Sequence of chain 1.A:
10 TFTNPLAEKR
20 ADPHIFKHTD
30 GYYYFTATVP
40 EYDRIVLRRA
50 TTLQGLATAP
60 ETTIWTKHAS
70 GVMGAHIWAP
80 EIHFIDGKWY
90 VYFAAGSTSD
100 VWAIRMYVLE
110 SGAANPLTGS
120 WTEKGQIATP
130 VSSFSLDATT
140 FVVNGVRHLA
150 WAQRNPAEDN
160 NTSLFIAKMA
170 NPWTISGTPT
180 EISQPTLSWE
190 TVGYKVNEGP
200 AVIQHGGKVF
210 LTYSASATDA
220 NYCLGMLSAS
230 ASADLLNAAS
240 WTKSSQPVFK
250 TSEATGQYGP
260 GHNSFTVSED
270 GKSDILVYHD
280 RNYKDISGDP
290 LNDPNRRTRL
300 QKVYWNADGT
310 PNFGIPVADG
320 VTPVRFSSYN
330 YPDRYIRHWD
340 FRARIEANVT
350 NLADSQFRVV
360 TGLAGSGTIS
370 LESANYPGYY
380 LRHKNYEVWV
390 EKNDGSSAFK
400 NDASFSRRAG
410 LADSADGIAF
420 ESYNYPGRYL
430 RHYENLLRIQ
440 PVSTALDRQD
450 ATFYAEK

This small molecule binds to this protein.
Small molecule (SMILES): OC[C@@H]1O[C@@H](OC[C@@H]2O[C@@H](O)[C@H](O)[C@H]2O)[C@H](O)[C@H]1O

Binding-site contacts:
Ligand atom C4 contacts residue ASN160 of chain 1.A at 3.5 Å.
Ligand atom C5 contacts residue ASN160 of chain 1.A at 3.7 Å.
Ligand atom C1 contacts residue TYR193 of chain 1.A at 3.9 Å (hydrophobic).
Ligand atom C5 contacts residue TRP101 of chain 1.A at 3.9 Å (hydrophobic).
Ligand atom O4 contacts residue TRP101 of chain 1.A at 3.7 Å.
Ligand atom C2 contacts residue ASN160 of chain 1.A at 3.4 Å.
Ligand atom O3 contacts residue VAL195 of chain 1.A at 3.5 Å.
Ligand atom O3 contacts residue TYR193 of chain 1.A at 4.2 Å.
Ligand atom C1 contacts residue ASN160 of chain 1.A at 3.6 Å.
Ligand atom O3 contacts residue ASN160 of chain 1.A at 2.8 Å (h-bond).
Ligand atom O5 contacts residue TYR193 of chain 1.A at 4.0 Å.
Ligand atom C1 contacts residue PHE133 of chain 1.A at 4.4 Å (hydrophobic).
Ligand atom O5 contacts residue THR217 of chain 1.A at 4.4 Å.
Ligand atom C3 contacts residue ASN160 of chain 1.A at 3.7 Å.
Ligand atom O2 contacts residue ALA216 of chain 1.A at 4.2 Å.
Ligand atom C1 contacts residue TRP101 of chain 1.A at 3.5 Å (hydrophobic).
Ligand atom O3 contacts residue GLU197 of chain 1.A at 4.2 Å.
Ligand atom C3 contacts residue GLU197 of chain 1.A at 3.8 Å.
Ligand atom O4 contacts residue ASN160 of chain 1.A at 3.6 Å.
Ligand atom C5 contacts residue TRP77 of chain 1.A at 3.9 Å (hydrophobic).
Ligand atom C4 contacts residue TYR193 of chain 1.A at 4.3 Å (hydrophobic).
Ligand atom O3 contacts residue PHE133 of chain 1.A at 4.2 Å.
Ligand atom C3 contacts residue VAL195 of chain 1.A at 3.8 Å (hydrophobic).
Ligand atom O4 contacts residue PHE133 of chain 1.A at 4.4 Å.
Ligand atom O2 contacts residue TYR193 of chain 1.A at 3.6 Å.
Ligand atom O5 contacts residue ASN160 of chain 1.A at 2.7 Å (h-bond).
Ligand atom O5 contacts residue AHR1 of chain 1.G at 2.3 Å (h-bond).
Ligand atom C4 contacts residue PHE133 of chain 1.A at 4.2 Å (hydrophobic).
Ligand atom O2 contacts residue VAL195 of chain 1.A at 4.0 Å.
Ligand atom C4 contacts residue TRP101 of chain 1.A at 4.3 Å (hydrophobic).
Ligand atom O2 contacts residue TRP101 of chain 1.A at 3.8 Å.
Ligand atom O5 contacts residue GLU197 of chain 1.A at 3.2 Å (salt-bridge).
Ligand atom C5 contacts residue LEU135 of chain 1.A at 4.3 Å (hydrophobic).
Ligand atom C5 contacts residue AHR1 of chain 1.G at 3.5 Å.
Ligand atom C2 contacts residue TYR193 of chain 1.A at 3.7 Å (hydrophobic).
Ligand atom C5 contacts residue TYR193 of chain 1.A at 3.9 Å (hydrophobic).
Ligand atom O1 contacts residue PHE133 of chain 1.A at 4.0 Å.
Ligand atom C5 contacts residue GLU197 of chain 1.A at 3.8 Å.
Ligand atom C2 contacts residue VAL195 of chain 1.A at 3.8 Å (hydrophobic).
Ligand atom C5 contacts residue PHE133 of chain 1.A at 4.1 Å (hydrophobic).